Sequence of chain 1.A:
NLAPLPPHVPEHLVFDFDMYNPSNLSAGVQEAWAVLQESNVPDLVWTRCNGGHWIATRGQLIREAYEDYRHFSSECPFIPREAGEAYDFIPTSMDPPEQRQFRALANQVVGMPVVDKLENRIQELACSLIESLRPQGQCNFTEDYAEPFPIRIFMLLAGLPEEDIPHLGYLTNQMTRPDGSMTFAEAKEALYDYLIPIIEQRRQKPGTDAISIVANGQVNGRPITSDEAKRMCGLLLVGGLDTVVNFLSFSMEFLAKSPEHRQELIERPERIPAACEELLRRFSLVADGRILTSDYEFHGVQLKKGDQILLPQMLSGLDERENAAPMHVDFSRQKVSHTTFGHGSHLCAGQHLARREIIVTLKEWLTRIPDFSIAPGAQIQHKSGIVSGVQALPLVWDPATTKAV

Binding-site contacts:
Ligand atom C10 contacts residue VAL248 of chain 1.A at 3.6 Å (hydrophobic).
Ligand atom C3 contacts residue THR102 of chain 1.A at 4.0 Å.
Ligand atom C9 contacts residue THR253 of chain 1.A at 4.3 Å.
Ligand atom C10 contacts residue VAL397 of chain 1.A at 4.1 Å (hydrophobic).
Ligand atom O contacts residue PHE99 of chain 1.A at 4.3 Å.
Ligand atom C8 contacts residue ILE396 of chain 1.A at 4.1 Å (hydrophobic).
Ligand atom C7 contacts residue VAL296 of chain 1.A at 4.5 Å (hydrophobic).
Ligand atom C9 contacts residue HEM1 of chain 1.B at 3.9 Å.
Ligand atom C10 contacts residue THR186 of chain 1.A at 4.2 Å.
Ligand atom C8 contacts residue HEM1 of chain 1.B at 4.2 Å.
Ligand atom O contacts residue PHE88 of chain 1.A at 3.6 Å.
Ligand atom C6 contacts residue VAL248 of chain 1.A at 3.9 Å (hydrophobic).
Ligand atom C10 contacts residue PHE88 of chain 1.A at 4.1 Å (hydrophobic).
Ligand atom C7 contacts residue HEM1 of chain 1.B at 4.5 Å.
Ligand atom C3 contacts residue TYR97 of chain 1.A at 3.7 Å (hydrophobic).
Ligand atom C2 contacts residue LEU245 of chain 1.A at 3.7 Å (hydrophobic).
Ligand atom C8 contacts residue PHE88 of chain 1.A at 4.5 Å (hydrophobic).
Ligand atom C5 contacts residue HEM1 of chain 1.B at 3.6 Å.
Ligand atom O contacts residue LEU245 of chain 1.A at 3.5 Å.
Ligand atom C1 contacts residue VAL248 of chain 1.A at 4.2 Å (hydrophobic).
Ligand atom O contacts residue TYR97 of chain 1.A at 2.6 Å (h-bond).
Ligand atom C4 contacts residue HEM1 of chain 1.B at 3.4 Å.
Ligand atom C8 contacts residue ASP298 of chain 1.A at 3.9 Å.
Ligand atom C2 contacts residue PHE88 of chain 1.A at 4.3 Å (hydrophobic).
Ligand atom C9 contacts residue VAL397 of chain 1.A at 4.0 Å (hydrophobic).
Ligand atom C8 contacts residue VAL296 of chain 1.A at 3.9 Å (hydrophobic).
Ligand atom C6 contacts residue LEU245 of chain 1.A at 4.1 Å (hydrophobic).
Ligand atom C6 contacts residue GLY249 of chain 1.A at 4.2 Å.
Ligand atom C3 contacts residue HEM1 of chain 1.B at 4.1 Å.
Ligand atom C5 contacts residue LEU245 of chain 1.A at 4.1 Å (hydrophobic).
Ligand atom C3 contacts residue LEU245 of chain 1.A at 3.8 Å (hydrophobic).
Ligand atom C10 contacts residue ILE396 of chain 1.A at 4.3 Å (hydrophobic).
Ligand atom C6 contacts residue THR253 of chain 1.A at 4.4 Å.
Ligand atom C9 contacts residue VAL296 of chain 1.A at 3.8 Å (hydrophobic).
Ligand atom C2 contacts residue TYR97 of chain 1.A at 3.5 Å (hydrophobic).

This protein binds this small molecule.
Small molecule (SMILES): CC1(C)[C@@H]2CC[C@@]1(C)C(=O)C2